Binding-site contacts:
Ligand atom N2 contacts residue ASN253 of chain 1.B at 2.7 Å (h-bond).
Ligand atom O5 contacts residue ASN253 of chain 1.B at 2.4 Å (h-bond).
Ligand atom C1 contacts residue ASN253 of chain 1.B at 1.4 Å.
Ligand atom O7 contacts residue ASN253 of chain 1.B at 3.3 Å (h-bond).
Ligand atom C5 contacts residue ASN253 of chain 1.B at 3.6 Å.
Ligand atom C1 contacts residue THR255 of chain 1.B at 3.3 Å.
Ligand atom C7 contacts residue ASN253 of chain 1.B at 3.3 Å.
Ligand atom C8 contacts residue MET240 of chain 1.B at 4.2 Å (hydrophobic).
Ligand atom C2 contacts residue ASN253 of chain 1.B at 2.2 Å.
Ligand atom C5 contacts residue THR255 of chain 1.B at 4.4 Å.
Ligand atom C2 contacts residue THR255 of chain 1.B at 3.9 Å.
Ligand atom C3 contacts residue ASN253 of chain 1.B at 3.6 Å.
Ligand atom C3 contacts residue THR255 of chain 1.B at 4.2 Å.
Ligand atom O5 contacts residue THR255 of chain 1.B at 4.2 Å.
Ligand atom C8 contacts residue ASN253 of chain 1.B at 4.5 Å.
Ligand atom N2 contacts residue THR255 of chain 1.B at 3.7 Å.
Ligand atom C4 contacts residue ASN253 of chain 1.B at 4.1 Å.
Ligand atom C8 contacts residue THR239 of chain 1.B at 4.1 Å.

A small-molecule ligand and the protein it binds are described below.
Small molecule (SMILES): CC(=O)N[C@@H]1[C@@H](O)[C@H](O)[C@@H](CO)O[C@H]1O

Sequence of chain 1.B:
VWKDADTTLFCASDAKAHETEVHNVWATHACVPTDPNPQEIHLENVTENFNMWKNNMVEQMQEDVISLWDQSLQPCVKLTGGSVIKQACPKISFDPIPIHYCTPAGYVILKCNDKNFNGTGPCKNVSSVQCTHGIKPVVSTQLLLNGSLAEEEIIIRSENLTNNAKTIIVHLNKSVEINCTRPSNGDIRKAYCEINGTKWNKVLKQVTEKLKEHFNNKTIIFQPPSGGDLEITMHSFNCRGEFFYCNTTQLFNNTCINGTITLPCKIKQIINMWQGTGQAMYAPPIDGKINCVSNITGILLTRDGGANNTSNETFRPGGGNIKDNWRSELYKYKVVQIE